A protein and the small-molecule ligand that binds it are described below.
Small molecule (SMILES): CC(=O)N[C@H]1[C@H](O[C@H]2[C@H](O)[C@@H](NC(C)=O)CO[C@@H]2CO)O[C@H](CO)[C@@H](O)[C@@H]1O

Binding-site contacts:
Ligand atom O5 contacts residue ALA317 of chain 1.B at 4.0 Å.
Ligand atom O5 contacts residue ASP316 of chain 1.B at 4.0 Å.
Ligand atom C2 contacts residue ASP316 of chain 1.B at 3.7 Å.
Ligand atom C4 contacts residue ASP316 of chain 1.B at 3.9 Å.
Ligand atom C6 contacts residue LYS318 of chain 1.B at 4.2 Å.
Ligand atom C5 contacts residue ALA317 of chain 1.B at 3.7 Å (hydrophobic).
Ligand atom C5 contacts residue ASN327 of chain 1.B at 3.7 Å.
Ligand atom O3 contacts residue ASP316 of chain 1.B at 4.4 Å.
Ligand atom O7 contacts residue ASN327 of chain 1.B at 4.0 Å.
Ligand atom C4 contacts residue ASN327 of chain 1.B at 4.2 Å.
Ligand atom C3 contacts residue ASN327 of chain 1.B at 3.8 Å.
Ligand atom O5 contacts residue ASN327 of chain 1.B at 2.4 Å (h-bond).
Ligand atom C5 contacts residue LYS318 of chain 1.B at 4.4 Å.
Ligand atom C3 contacts residue ASP316 of chain 1.B at 3.3 Å.
Ligand atom C6 contacts residue ALA317 of chain 1.B at 4.1 Å (hydrophobic).
Ligand atom O4 contacts residue ALA317 of chain 1.B at 4.4 Å.
Ligand atom O6 contacts residue ASN327 of chain 1.B at 3.8 Å.
Ligand atom O7 contacts residue GLY86 of chain 1.B at 4.3 Å.
Ligand atom O6 contacts residue LYS318 of chain 1.B at 3.8 Å.
Ligand atom C6 contacts residue ASN327 of chain 1.B at 4.3 Å.
Ligand atom C7 contacts residue ASP316 of chain 1.B at 3.9 Å.
Ligand atom O4 contacts residue ASP316 of chain 1.B at 3.1 Å.
Ligand atom C1 contacts residue ALA317 of chain 1.B at 4.1 Å (hydrophobic).
Ligand atom N2 contacts residue ASP316 of chain 1.B at 3.9 Å.
Ligand atom C1 contacts residue ASP316 of chain 1.B at 3.4 Å.
Ligand atom C1 contacts residue ASN327 of chain 1.B at 1.4 Å.
Ligand atom O7 contacts residue ASP316 of chain 1.B at 3.1 Å (salt-bridge).
Ligand atom C7 contacts residue ASN327 of chain 1.B at 3.7 Å.
Ligand atom O5 contacts residue LYS318 of chain 1.B at 4.4 Å.
Ligand atom C5 contacts residue ASP316 of chain 1.B at 3.6 Å.
Ligand atom C2 contacts residue ASN327 of chain 1.B at 2.5 Å.
Ligand atom N2 contacts residue ASN327 of chain 1.B at 2.9 Å (h-bond).

Sequence of chain 1.B:
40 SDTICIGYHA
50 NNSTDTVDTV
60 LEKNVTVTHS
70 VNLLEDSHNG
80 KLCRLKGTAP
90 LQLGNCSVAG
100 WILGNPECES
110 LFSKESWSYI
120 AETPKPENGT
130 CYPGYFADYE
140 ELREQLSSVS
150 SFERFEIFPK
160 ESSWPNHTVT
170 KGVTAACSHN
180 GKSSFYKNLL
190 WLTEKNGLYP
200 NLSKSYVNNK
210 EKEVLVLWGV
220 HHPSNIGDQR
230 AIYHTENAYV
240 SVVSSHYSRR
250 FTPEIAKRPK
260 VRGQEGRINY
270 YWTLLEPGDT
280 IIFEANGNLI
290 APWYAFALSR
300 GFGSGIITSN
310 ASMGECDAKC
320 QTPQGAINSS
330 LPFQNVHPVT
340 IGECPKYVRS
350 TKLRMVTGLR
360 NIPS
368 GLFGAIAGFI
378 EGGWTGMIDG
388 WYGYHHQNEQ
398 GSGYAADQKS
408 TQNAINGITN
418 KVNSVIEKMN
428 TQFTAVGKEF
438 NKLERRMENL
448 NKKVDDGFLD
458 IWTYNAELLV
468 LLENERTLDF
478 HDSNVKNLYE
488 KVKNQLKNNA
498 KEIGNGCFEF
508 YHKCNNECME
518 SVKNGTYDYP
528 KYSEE